Sequence of chain 1.B:
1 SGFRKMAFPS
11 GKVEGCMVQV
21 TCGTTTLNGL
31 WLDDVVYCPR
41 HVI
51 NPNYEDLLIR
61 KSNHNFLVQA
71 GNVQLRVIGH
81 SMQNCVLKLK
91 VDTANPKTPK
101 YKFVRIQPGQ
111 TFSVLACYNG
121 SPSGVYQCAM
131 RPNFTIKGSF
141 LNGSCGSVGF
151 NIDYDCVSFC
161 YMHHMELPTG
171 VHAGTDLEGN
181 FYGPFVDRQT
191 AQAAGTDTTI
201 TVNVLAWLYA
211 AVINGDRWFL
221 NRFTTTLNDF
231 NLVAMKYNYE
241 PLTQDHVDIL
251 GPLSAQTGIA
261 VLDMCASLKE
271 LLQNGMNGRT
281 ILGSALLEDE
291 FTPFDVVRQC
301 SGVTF

Binding-site contacts:
Ligand atom C8 contacts residue PHE140 of chain 1.A at 3.6 Å (hydrophobic).
Ligand atom C17 contacts residue MET49 of chain 1.A at 3.7 Å (hydrophobic).
Ligand atom CL contacts residue MET165 of chain 1.A at 3.7 Å.
Ligand atom C9 contacts residue LEU141 of chain 1.A at 3.7 Å (hydrophobic).
Ligand atom N3 contacts residue GLU166 of chain 1.A at 4.0 Å.
Ligand atom C10 contacts residue GLU166 of chain 1.A at 3.4 Å.
Ligand atom N3 contacts residue HIS172 of chain 1.A at 4.0 Å.
Ligand atom CL contacts residue HIS164 of chain 1.A at 3.7 Å.
Ligand atom C21 contacts residue GLN189 of chain 1.A at 3.5 Å.
Ligand atom C16 contacts residue HIS41 of chain 1.A at 3.8 Å.
Ligand atom C7 contacts residue CYS145 of chain 1.A at 3.8 Å (hydrophobic).
Ligand atom C7 contacts residue GLU166 of chain 1.A at 3.9 Å.
Ligand atom C8 contacts residue GLU166 of chain 1.A at 3.7 Å.
Ligand atom O1 contacts residue MET165 of chain 1.A at 3.5 Å.
Ligand atom N3 contacts residue LEU141 of chain 1.A at 3.9 Å.
Ligand atom CL contacts residue HIS41 of chain 1.A at 3.5 Å.
Ligand atom C17 contacts residue MET165 of chain 1.A at 3.5 Å (hydrophobic).
Ligand atom C18 contacts residue MET49 of chain 1.A at 3.5 Å (hydrophobic).
Ligand atom C16 contacts residue HIS164 of chain 1.A at 3.3 Å.
Ligand atom C17 contacts residue HIS164 of chain 1.A at 3.9 Å.
Ligand atom C10 contacts residue ASN142 of chain 1.A at 3.7 Å.
Ligand atom C9 contacts residue GLU166 of chain 1.A at 3.7 Å.
Ligand atom N3 contacts residue PHE140 of chain 1.A at 3.7 Å.
Ligand atom C9 contacts residue PHE140 of chain 1.A at 4.0 Å (hydrophobic).
Ligand atom CL contacts residue ASP187 of chain 1.A at 3.5 Å.
Ligand atom C11 contacts residue ASN142 of chain 1.A at 3.8 Å.
Ligand atom C10 contacts residue PHE140 of chain 1.A at 3.6 Å (hydrophobic).
Ligand atom C12 contacts residue ASN142 of chain 1.A at 3.8 Å.
Ligand atom N3 contacts residue HIS163 of chain 1.A at 2.5 Å (h-bond).
Ligand atom C8 contacts residue SER144 of chain 1.A at 4.0 Å.
Ligand atom C16 contacts residue MET165 of chain 1.A at 3.6 Å (hydrophobic).
Ligand atom C13 contacts residue ASN142 of chain 1.A at 3.7 Å.
Ligand atom C8 contacts residue LEU141 of chain 1.A at 3.6 Å (hydrophobic).
Ligand atom C9 contacts residue ASN142 of chain 1.A at 3.9 Å.
Ligand atom O1 contacts residue GLU166 of chain 1.A at 3.1 Å (salt-bridge).
Ligand atom C8 contacts residue HIS163 of chain 1.A at 3.7 Å.
Ligand atom N2 contacts residue CYS145 of chain 1.A at 3.6 Å (h-bond).
Ligand atom C7 contacts residue HIS163 of chain 1.A at 3.0 Å.
Ligand atom N3 contacts residue SER144 of chain 1.A at 3.5 Å (h-bond).
Ligand atom C10 contacts residue LEU141 of chain 1.A at 3.7 Å (hydrophobic).

A protein and the small-molecule ligand that binds it are described below.
Small molecule (SMILES): CNC(=O)CN1Cc2ccc(Cl)cc2[C@H](C(=O)Nc2cncc3ccccc23)C1

Sequence of chain 1.A:
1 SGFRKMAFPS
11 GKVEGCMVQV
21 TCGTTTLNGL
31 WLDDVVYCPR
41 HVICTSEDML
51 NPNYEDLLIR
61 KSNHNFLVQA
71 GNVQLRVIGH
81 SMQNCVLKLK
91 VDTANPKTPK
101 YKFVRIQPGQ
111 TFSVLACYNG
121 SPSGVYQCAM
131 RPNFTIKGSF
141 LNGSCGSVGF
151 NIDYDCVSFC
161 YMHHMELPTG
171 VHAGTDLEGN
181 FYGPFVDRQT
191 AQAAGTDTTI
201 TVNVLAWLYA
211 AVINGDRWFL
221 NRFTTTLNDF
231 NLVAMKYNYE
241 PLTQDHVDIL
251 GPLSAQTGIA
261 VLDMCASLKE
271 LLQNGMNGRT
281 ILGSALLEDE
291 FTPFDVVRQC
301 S